Sequence of chain 29.B:
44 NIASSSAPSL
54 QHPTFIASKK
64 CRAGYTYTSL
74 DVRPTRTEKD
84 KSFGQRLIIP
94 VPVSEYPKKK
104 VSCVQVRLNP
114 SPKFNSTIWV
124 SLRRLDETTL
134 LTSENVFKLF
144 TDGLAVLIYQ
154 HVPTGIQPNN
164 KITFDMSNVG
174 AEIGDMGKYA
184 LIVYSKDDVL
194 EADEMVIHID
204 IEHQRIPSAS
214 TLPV

Sequence of chain 28.C:
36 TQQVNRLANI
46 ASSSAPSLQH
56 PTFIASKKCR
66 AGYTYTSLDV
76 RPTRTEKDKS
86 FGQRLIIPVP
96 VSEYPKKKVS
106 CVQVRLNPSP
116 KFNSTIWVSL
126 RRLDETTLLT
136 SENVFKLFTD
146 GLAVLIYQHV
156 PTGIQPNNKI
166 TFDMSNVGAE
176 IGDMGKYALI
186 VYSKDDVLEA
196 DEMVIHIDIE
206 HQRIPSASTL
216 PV

Binding-site contacts:
Ligand atom O2' contacts residue ALA66 of chain 29.B at 3.6 Å.
Ligand atom C1' contacts residue GLY67 of chain 29.B at 4.4 Å.
Ligand atom OP1 contacts residue SER211 of chain 29.B at 4.3 Å.
Ligand atom OP2 contacts residue ARG208 of chain 28.C at 4.4 Å.
Ligand atom O2' contacts residue GLY67 of chain 29.B at 3.3 Å (h-bond).
Ligand atom P contacts residue ARG208 of chain 28.C at 4.5 Å.
Ligand atom O5' contacts residue ARG208 of chain 28.C at 4.0 Å.
Ligand atom O2' contacts residue ARG65 of chain 29.B at 4.3 Å.
Ligand atom N3 contacts residue ARG65 of chain 29.B at 4.1 Å.
Ligand atom OP1 contacts residue ARG208 of chain 29.B at 4.1 Å.
Ligand atom O2' contacts residue ARG208 of chain 29.B at 4.1 Å.
Ligand atom OP1 contacts residue ARG208 of chain 28.C at 4.1 Å.

This protein binds this small molecule.
Small molecule (SMILES): Nc1ncnc2c1ncn2[C@@H]1O[C@H](CO[P](=O)(O)O[C@H]2[C@@H](O)[C@H](n3cnc4c(N)ncnc43)O[C@@H]2CO[P](=O)(O)O[C@H]2[C@@H](O)[C@H](n3cnc4c(N)ncnc43)O[C@@H]2CO)[C@@H](O)[C@H]1O